Sequence of chain 1.A:
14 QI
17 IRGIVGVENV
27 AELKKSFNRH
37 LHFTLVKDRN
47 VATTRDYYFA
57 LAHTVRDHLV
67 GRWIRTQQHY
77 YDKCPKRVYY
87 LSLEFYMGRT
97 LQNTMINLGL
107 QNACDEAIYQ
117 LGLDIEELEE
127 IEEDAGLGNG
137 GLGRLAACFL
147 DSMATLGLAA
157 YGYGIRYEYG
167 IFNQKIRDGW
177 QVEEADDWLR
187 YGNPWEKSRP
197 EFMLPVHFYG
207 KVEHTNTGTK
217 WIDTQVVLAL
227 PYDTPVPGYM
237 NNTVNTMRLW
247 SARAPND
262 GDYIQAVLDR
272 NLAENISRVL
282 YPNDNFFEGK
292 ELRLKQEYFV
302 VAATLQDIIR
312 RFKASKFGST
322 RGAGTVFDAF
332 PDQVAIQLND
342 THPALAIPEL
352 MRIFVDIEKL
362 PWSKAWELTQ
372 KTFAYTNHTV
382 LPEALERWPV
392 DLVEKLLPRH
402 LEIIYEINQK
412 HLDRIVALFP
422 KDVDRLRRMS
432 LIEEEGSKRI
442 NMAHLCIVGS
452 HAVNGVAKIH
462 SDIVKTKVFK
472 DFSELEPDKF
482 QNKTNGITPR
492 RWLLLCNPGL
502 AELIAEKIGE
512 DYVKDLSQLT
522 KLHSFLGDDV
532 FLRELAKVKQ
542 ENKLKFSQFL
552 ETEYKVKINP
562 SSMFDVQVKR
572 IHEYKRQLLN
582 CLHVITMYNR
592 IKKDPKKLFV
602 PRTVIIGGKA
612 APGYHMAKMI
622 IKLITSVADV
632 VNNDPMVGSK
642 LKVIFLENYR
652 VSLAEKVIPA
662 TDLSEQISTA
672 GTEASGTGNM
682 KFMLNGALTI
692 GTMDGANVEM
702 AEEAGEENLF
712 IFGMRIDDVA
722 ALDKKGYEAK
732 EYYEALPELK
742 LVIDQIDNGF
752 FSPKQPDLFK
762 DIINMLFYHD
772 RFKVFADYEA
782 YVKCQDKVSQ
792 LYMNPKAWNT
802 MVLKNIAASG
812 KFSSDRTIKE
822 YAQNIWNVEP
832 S

A protein and the small-molecule ligand that binds it are described below.
Small molecule (SMILES): Cc1cc(C)c(NC(=O)Nc2cc3ccccc3cc2C(=O)N[C@](C)(C(=O)O)C2CCCCC2)c(C)c1

Binding-site contacts:
Ligand atom C1 contacts residue ASP229 of chain 1.A at 3.5 Å.
Ligand atom O33 contacts residue ARG312 of chain 1.A at 3.0 Å (salt-bridge).
Ligand atom O34 contacts residue TYR157 of chain 1.A at 3.5 Å (h-bond).
Ligand atom C3 contacts residue ARG195 of chain 1.A at 3.5 Å.
Ligand atom O9 contacts residue ILE70 of chain 1.A at 3.7 Å.
Ligand atom C2 contacts residue GLN73 of chain 1.A at 3.4 Å.
Ligand atom C4 contacts residue ARG195 of chain 1.A at 3.3 Å.
Ligand atom O9 contacts residue ASP44 of chain 1.B at 2.8 Å (salt-bridge).
Ligand atom C11 contacts residue GLN73 of chain 1.A at 3.7 Å.
Ligand atom C6 contacts residue ARG195 of chain 1.A at 3.3 Å.
Ligand atom C20 contacts residue GLN73 of chain 1.A at 3.6 Å.
Ligand atom C8 contacts residue VAL47 of chain 1.B at 3.5 Å (hydrophobic).
Ligand atom C29 contacts residue ALA315 of chain 1.A at 3.3 Å (hydrophobic).
Ligand atom C5 contacts residue GLN73 of chain 1.A at 3.8 Å.
Ligand atom C5 contacts residue TRP69 of chain 1.A at 3.8 Å (hydrophobic).
Ligand atom C1 contacts residue THR242 of chain 1.A at 3.4 Å.
Ligand atom C3 contacts residue TRP69 of chain 1.A at 3.7 Å (hydrophobic).
Ligand atom C1 contacts residue ARG244 of chain 1.A at 3.8 Å.
Ligand atom C4 contacts residue GLN73 of chain 1.A at 3.6 Å.
Ligand atom C36 contacts residue LYS43 of chain 1.B at 3.5 Å.
Ligand atom C11 contacts residue VAL47 of chain 1.B at 3.6 Å (hydrophobic).
Ligand atom C2 contacts residue ARG195 of chain 1.A at 3.8 Å.
Ligand atom O9 contacts residue VAL47 of chain 1.B at 3.4 Å.
Ligand atom N7 contacts residue VAL42 of chain 1.B at 3.1 Å (h-bond).
Ligand atom O34 contacts residue ARG312 of chain 1.A at 3.4 Å (salt-bridge).
Ligand atom C1 contacts residue GLN73 of chain 1.A at 3.4 Å.
Ligand atom O22 contacts residue GLN73 of chain 1.A at 3.3 Å (h-bond).
Ligand atom N10 contacts residue VAL47 of chain 1.B at 3.6 Å.
Ligand atom C37 contacts residue ARG195 of chain 1.A at 3.7 Å.
Ligand atom C30 contacts residue TYR77 of chain 1.A at 3.5 Å (hydrophobic).
Ligand atom O34 contacts residue GLN73 of chain 1.A at 3.3 Å (h-bond).
Ligand atom C32 contacts residue ARG312 of chain 1.A at 3.6 Å.
Ligand atom C3 contacts residue GLN73 of chain 1.A at 3.5 Å.
Ligand atom C21 contacts residue GLN73 of chain 1.A at 3.8 Å.
Ligand atom C16 contacts residue GLN74 of chain 1.A at 3.7 Å.
Ligand atom C14 contacts residue ASP44 of chain 1.B at 3.7 Å.
Ligand atom C15 contacts residue GLN74 of chain 1.A at 3.6 Å.
Ligand atom C35 contacts residue ARG195 of chain 1.A at 3.5 Å.
Ligand atom O9 contacts residue LYS43 of chain 1.B at 3.6 Å.
Ligand atom C12 contacts residue ASP44 of chain 1.B at 3.8 Å.

Sequence of chain 1.B:
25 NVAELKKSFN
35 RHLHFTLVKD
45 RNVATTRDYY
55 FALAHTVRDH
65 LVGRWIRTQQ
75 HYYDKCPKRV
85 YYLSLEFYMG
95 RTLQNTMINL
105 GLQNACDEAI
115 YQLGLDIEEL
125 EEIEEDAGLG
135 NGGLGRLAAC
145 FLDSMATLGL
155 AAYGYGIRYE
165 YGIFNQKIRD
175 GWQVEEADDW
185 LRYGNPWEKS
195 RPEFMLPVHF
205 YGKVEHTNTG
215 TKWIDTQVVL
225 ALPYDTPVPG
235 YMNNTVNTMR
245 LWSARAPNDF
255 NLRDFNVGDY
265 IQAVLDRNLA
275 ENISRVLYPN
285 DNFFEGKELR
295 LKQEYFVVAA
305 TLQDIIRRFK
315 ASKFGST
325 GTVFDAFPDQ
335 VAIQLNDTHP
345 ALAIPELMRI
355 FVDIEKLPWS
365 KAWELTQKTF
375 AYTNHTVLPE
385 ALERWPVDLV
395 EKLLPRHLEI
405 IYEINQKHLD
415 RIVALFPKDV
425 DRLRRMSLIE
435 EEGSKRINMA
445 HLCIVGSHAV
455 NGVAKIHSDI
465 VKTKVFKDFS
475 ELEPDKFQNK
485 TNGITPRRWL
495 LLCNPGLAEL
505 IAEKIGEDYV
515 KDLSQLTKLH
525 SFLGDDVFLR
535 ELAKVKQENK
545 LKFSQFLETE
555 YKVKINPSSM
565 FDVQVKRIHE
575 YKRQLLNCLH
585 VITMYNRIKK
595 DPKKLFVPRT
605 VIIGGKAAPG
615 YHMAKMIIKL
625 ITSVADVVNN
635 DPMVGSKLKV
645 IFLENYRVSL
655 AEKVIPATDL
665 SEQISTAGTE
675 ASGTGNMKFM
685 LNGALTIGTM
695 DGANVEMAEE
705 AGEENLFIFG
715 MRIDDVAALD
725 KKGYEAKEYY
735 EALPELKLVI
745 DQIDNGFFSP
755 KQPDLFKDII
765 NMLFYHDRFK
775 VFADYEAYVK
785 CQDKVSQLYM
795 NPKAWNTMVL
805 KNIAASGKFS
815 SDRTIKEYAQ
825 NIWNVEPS